Sequence of chain 1.C:
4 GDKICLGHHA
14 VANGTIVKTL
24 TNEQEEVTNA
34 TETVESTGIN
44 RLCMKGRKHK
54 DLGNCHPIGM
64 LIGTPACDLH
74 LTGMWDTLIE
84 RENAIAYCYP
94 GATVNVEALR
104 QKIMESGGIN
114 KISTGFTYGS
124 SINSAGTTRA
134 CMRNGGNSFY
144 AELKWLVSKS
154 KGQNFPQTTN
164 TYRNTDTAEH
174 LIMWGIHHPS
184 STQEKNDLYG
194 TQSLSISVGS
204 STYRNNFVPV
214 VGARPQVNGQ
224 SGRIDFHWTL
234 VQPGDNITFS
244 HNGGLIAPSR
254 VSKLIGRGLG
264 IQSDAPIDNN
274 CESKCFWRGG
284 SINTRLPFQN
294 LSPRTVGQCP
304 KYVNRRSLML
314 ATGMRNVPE

Sequence of chain 1.M:
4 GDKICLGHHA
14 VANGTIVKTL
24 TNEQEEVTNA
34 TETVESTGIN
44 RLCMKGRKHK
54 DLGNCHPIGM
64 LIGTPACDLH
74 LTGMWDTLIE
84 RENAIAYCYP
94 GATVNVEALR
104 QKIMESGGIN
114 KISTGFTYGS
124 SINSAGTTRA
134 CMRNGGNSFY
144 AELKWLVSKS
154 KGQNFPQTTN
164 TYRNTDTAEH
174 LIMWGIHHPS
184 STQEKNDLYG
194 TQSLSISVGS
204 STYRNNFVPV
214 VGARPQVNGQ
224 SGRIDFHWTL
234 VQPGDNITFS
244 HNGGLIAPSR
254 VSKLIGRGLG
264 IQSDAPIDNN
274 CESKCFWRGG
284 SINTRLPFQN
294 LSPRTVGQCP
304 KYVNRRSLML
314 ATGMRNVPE

A protein and the small-molecule ligand that binds it are described below.
Small molecule (SMILES): CC(=O)N[C@@H]1[C@@H](O)[C@H](O)[C@@H](CO)O[C@H]1O

Binding-site contacts:
Ligand atom C6 contacts residue ASN239 of chain 1.M at 4.4 Å.
Ligand atom C3 contacts residue ASN239 of chain 1.M at 3.8 Å.
Ligand atom O7 contacts residue PRO218 of chain 1.C at 4.0 Å.
Ligand atom C1 contacts residue ARG166 of chain 1.M at 4.2 Å.
Ligand atom C6 contacts residue ARG166 of chain 1.M at 4.1 Å.
Ligand atom C7 contacts residue ASP238 of chain 1.M at 4.3 Å.
Ligand atom C7 contacts residue ASN239 of chain 1.M at 3.4 Å.
Ligand atom O7 contacts residue ASN239 of chain 1.M at 3.2 Å (h-bond).
Ligand atom O7 contacts residue ASP238 of chain 1.M at 4.3 Å.
Ligand atom C7 contacts residue GLY237 of chain 1.M at 3.8 Å.
Ligand atom C1 contacts residue ASN239 of chain 1.M at 1.4 Å.
Ligand atom O6 contacts residue ARG166 of chain 1.M at 4.0 Å.
Ligand atom C8 contacts residue ASP238 of chain 1.M at 3.8 Å.
Ligand atom O5 contacts residue ARG166 of chain 1.M at 3.2 Å.
Ligand atom N2 contacts residue ASN239 of chain 1.M at 3.1 Å (h-bond).
Ligand atom O6 contacts residue ASN239 of chain 1.M at 3.8 Å.
Ligand atom C8 contacts residue SER204 of chain 1.M at 4.5 Å.
Ligand atom O5 contacts residue ASN239 of chain 1.M at 2.4 Å (h-bond).
Ligand atom N2 contacts residue GLY237 of chain 1.M at 3.8 Å.
Ligand atom C8 contacts residue GLY237 of chain 1.M at 3.1 Å.
Ligand atom C5 contacts residue ARG166 of chain 1.M at 3.6 Å.
Ligand atom C2 contacts residue ASN239 of chain 1.M at 2.6 Å.
Ligand atom C5 contacts residue ASN239 of chain 1.M at 3.7 Å.
Ligand atom C4 contacts residue ASN239 of chain 1.M at 4.2 Å.